Binding-site contacts:
Ligand atom C4 contacts residue SER114 of chain 1.D at 1.6 Å.
Ligand atom C4 contacts residue LEU38 of chain 1.D at 4.0 Å (hydrophobic).
Ligand atom O3 contacts residue TRP115 of chain 1.D at 3.3 Å (h-bond).
Ligand atom C6 contacts residue HIS285 of chain 1.D at 4.5 Å.
Ligand atom C5 contacts residue SER114 of chain 1.D at 2.8 Å.
Ligand atom O3 contacts residue LEU38 of chain 1.D at 2.8 Å.
Ligand atom C6 contacts residue TRP192 of chain 1.D at 3.0 Å (hydrophobic).
Ligand atom O4 contacts residue LEU38 of chain 1.D at 4.4 Å.
Ligand atom O4 contacts residue VAL140 of chain 1.D at 4.5 Å.
Ligand atom C5 contacts residue LEU38 of chain 1.D at 4.2 Å (hydrophobic).
Ligand atom C5 contacts residue HIS285 of chain 1.D at 3.3 Å.
Ligand atom O4 contacts residue SER114 of chain 1.D at 2.3 Å (h-bond).
Ligand atom C6 contacts residue SER114 of chain 1.D at 4.1 Å.
Ligand atom O3 contacts residue GLY37 of chain 1.D at 3.9 Å.
Ligand atom O3 contacts residue SER114 of chain 1.D at 2.4 Å (h-bond).
Ligand atom O4 contacts residue TRP115 of chain 1.D at 4.2 Å.
Ligand atom C4 contacts residue TRP115 of chain 1.D at 3.8 Å (hydrophobic).
Ligand atom C5 contacts residue TRP192 of chain 1.D at 4.0 Å (hydrophobic).
Ligand atom C4 contacts residue HIS285 of chain 1.D at 3.8 Å.
Ligand atom C6 contacts residue LEU38 of chain 1.D at 4.1 Å (hydrophobic).

This protein binds this small molecule.
Small molecule (SMILES): CCC(O)O

Sequence of chain 1.D:
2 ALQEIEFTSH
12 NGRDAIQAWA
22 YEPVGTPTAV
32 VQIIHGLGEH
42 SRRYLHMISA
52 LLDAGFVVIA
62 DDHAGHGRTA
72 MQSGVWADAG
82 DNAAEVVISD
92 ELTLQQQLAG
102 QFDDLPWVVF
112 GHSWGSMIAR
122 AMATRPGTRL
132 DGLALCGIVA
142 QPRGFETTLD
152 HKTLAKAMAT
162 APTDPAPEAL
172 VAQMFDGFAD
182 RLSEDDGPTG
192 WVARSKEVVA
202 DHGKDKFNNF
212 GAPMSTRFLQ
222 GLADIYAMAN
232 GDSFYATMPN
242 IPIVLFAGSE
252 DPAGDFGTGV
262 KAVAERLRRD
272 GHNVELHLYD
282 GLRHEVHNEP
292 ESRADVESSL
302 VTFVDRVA